This small molecule binds to this protein.
Small molecule (SMILES): CC(=O)N[C@@H]1[C@@H](O)[C@H](O)[C@@H](CO)O[C@H]1O

Sequence of chain 2.A:
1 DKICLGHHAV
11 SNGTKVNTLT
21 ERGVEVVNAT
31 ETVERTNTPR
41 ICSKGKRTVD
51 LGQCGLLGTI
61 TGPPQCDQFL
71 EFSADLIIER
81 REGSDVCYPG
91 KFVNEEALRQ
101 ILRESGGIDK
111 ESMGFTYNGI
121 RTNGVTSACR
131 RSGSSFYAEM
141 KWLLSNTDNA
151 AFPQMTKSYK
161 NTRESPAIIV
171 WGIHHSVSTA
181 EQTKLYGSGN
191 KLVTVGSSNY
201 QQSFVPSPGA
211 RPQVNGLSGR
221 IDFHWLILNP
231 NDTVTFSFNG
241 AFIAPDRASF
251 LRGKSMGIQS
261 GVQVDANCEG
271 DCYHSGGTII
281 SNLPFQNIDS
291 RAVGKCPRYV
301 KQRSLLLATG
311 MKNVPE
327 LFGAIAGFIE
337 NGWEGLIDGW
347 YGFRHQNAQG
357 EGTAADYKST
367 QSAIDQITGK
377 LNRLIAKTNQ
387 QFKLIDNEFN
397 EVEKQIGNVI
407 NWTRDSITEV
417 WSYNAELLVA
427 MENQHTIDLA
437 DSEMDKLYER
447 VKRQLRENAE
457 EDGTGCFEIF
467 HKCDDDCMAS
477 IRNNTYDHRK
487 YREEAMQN

Binding-site contacts:
Ligand atom C3 contacts residue ASN28 of chain 2.A at 3.8 Å.
Ligand atom C5 contacts residue ASN28 of chain 2.A at 3.7 Å.
Ligand atom C2 contacts residue ASN28 of chain 2.A at 2.4 Å.
Ligand atom O5 contacts residue ASN28 of chain 2.A at 2.5 Å (h-bond).
Ligand atom C4 contacts residue ASN28 of chain 2.A at 4.3 Å.
Ligand atom N2 contacts residue ASN28 of chain 2.A at 2.8 Å (h-bond).
Ligand atom O7 contacts residue ASN28 of chain 2.A at 3.6 Å (h-bond).
Ligand atom O5 contacts residue ALA29 of chain 2.A at 4.3 Å.
Ligand atom C8 contacts residue ASN28 of chain 2.A at 4.4 Å.
Ligand atom C1 contacts residue ASN28 of chain 2.A at 1.4 Å.
Ligand atom C7 contacts residue ASN28 of chain 2.A at 3.3 Å.